Binding-site contacts:
Ligand atom N30 contacts residue VAL29 of chain 1.A at 4.2 Å.
Ligand atom C43 contacts residue VAL29 of chain 1.A at 3.7 Å (hydrophobic).
Ligand atom C09 contacts residue PRO24 of chain 1.A at 3.9 Å (hydrophobic).
Ligand atom N05 contacts residue GLU27 of chain 1.A at 3.8 Å.
Ligand atom N35 contacts residue VAL34 of chain 1.A at 3.9 Å.
Ligand atom C41 contacts residue TYR37 of chain 1.A at 4.4 Å (hydrophobic).
Ligand atom C32 contacts residue VAL29 of chain 1.A at 4.0 Å (hydrophobic).
Ligand atom N30 contacts residue PRO24 of chain 1.A at 3.0 Å (h-bond).
Ligand atom O42 contacts residue ASN80 of chain 1.A at 2.8 Å (h-bond).
Ligand atom C32 contacts residue PRO24 of chain 1.A at 4.1 Å (hydrophobic).
Ligand atom C06 contacts residue VAL29 of chain 1.A at 4.1 Å (hydrophobic).
Ligand atom C41 contacts residue ASN80 of chain 1.A at 3.7 Å.
Ligand atom C11 contacts residue TRP23 of chain 1.A at 4.3 Å (hydrophobic).
Ligand atom O42 contacts residue TYR37 of chain 1.A at 3.9 Å.
Ligand atom N05 contacts residue PRO24 of chain 1.A at 4.3 Å.
Ligand atom C06 contacts residue GLU27 of chain 1.A at 3.8 Å.
Ligand atom C43 contacts residue VAL86 of chain 1.A at 4.0 Å (hydrophobic).
Ligand atom C06 contacts residue PRO24 of chain 1.A at 3.8 Å (hydrophobic).
Ligand atom C33 contacts residue VAL34 of chain 1.A at 4.3 Å (hydrophobic).
Ligand atom O42 contacts residue VAL86 of chain 1.A at 4.0 Å.
Ligand atom N05 contacts residue PRO28 of chain 1.A at 4.3 Å.
Ligand atom C01 contacts residue PRO28 of chain 1.A at 3.4 Å (hydrophobic).
Ligand atom C41 contacts residue VAL29 of chain 1.A at 4.2 Å (hydrophobic).
Ligand atom BR contacts residue VAL86 of chain 1.A at 4.2 Å.
Ligand atom BR contacts residue PHE25 of chain 1.A at 3.9 Å.
Ligand atom C37 contacts residue PHE79 of chain 1.A at 3.3 Å (hydrophobic).
Ligand atom C41 contacts residue VAL86 of chain 1.A at 4.0 Å (hydrophobic).
Ligand atom C06 contacts residue PRO28 of chain 1.A at 4.2 Å (hydrophobic).
Ligand atom C20 contacts residue TRP23 of chain 1.A at 3.9 Å (hydrophobic).
Ligand atom C22 contacts residue TRP23 of chain 1.A at 4.1 Å (hydrophobic).
Ligand atom C37 contacts residue VAL34 of chain 1.A at 3.8 Å (hydrophobic).
Ligand atom BR contacts residue PRO24 of chain 1.A at 3.1 Å.
Ligand atom C43 contacts residue PRO24 of chain 1.A at 4.2 Å (hydrophobic).
Ligand atom C11 contacts residue PRO24 of chain 1.A at 4.2 Å (hydrophobic).
Ligand atom O42 contacts residue PHE79 of chain 1.A at 4.4 Å.
Ligand atom BR contacts residue VAL29 of chain 1.A at 3.7 Å.
Ligand atom N36 contacts residue VAL34 of chain 1.A at 4.2 Å.
Ligand atom N36 contacts residue ASN80 of chain 1.A at 3.6 Å.
Ligand atom C37 contacts residue ASN80 of chain 1.A at 3.2 Å.
Ligand atom C01 contacts residue GLU27 of chain 1.A at 3.3 Å.

The protein below binds the small molecule below.
Small molecule (SMILES): CN1C[C@H](Nc2cnn(C)c(=O)c2Br)C[C@H](c2ccccc2)C1

Sequence of chain 1.A:
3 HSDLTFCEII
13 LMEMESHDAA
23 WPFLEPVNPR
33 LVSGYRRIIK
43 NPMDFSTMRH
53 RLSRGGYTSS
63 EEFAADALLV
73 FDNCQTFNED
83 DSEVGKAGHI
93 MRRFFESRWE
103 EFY